Binding-site contacts:
Ligand atom O3 contacts residue HIS172 of chain 1.A at 3.3 Å.
Ligand atom C5 contacts residue MET49 of chain 1.A at 3.9 Å (hydrophobic).
Ligand atom C11 contacts residue ASN142 of chain 1.A at 3.6 Å.
Ligand atom C13 contacts residue GLU166 of chain 1.A at 3.5 Å.
Ligand atom C12 contacts residue GLU166 of chain 1.A at 3.8 Å.
Ligand atom C9 contacts residue ASN142 of chain 1.A at 3.6 Å.
Ligand atom C2 contacts residue MET165 of chain 1.A at 3.7 Å (hydrophobic).
Ligand atom O2 contacts residue ASN142 of chain 1.A at 3.2 Å.
Ligand atom O2 contacts residue CYS145 of chain 1.A at 3.8 Å.
Ligand atom C12 contacts residue LEU141 of chain 1.A at 3.7 Å (hydrophobic).
Ligand atom C12 contacts residue PHE140 of chain 1.A at 3.9 Å (hydrophobic).
Ligand atom C2 contacts residue ARG188 of chain 1.A at 3.6 Å.
Ligand atom C3 contacts residue MET49 of chain 1.A at 3.5 Å (hydrophobic).
Ligand atom C14 contacts residue SER144 of chain 1.A at 3.8 Å.
Ligand atom C12 contacts residue ASN142 of chain 1.A at 3.9 Å.
Ligand atom C5 contacts residue HIS41 of chain 1.A at 3.5 Å.
Ligand atom O3 contacts residue GLU166 of chain 1.A at 3.4 Å.
Ligand atom O3 contacts residue PHE140 of chain 1.A at 3.3 Å.
Ligand atom C3 contacts residue MET165 of chain 1.A at 3.5 Å (hydrophobic).
Ligand atom C14 contacts residue LEU141 of chain 1.A at 3.9 Å (hydrophobic).
Ligand atom C contacts residue GLU166 of chain 1.A at 3.9 Å.
Ligand atom C7 contacts residue HIS41 of chain 1.A at 3.5 Å.
Ligand atom C4 contacts residue MET49 of chain 1.A at 3.3 Å (hydrophobic).
Ligand atom C3 contacts residue ARG188 of chain 1.A at 3.6 Å.
Ligand atom C10 contacts residue LEU141 of chain 1.A at 3.8 Å (hydrophobic).
Ligand atom C14 contacts residue HIS163 of chain 1.A at 3.8 Å.
Ligand atom C9 contacts residue CYS145 of chain 1.A at 3.7 Å (hydrophobic).
Ligand atom C contacts residue GLN189 of chain 1.A at 3.8 Å.
Ligand atom O3 contacts residue HIS163 of chain 1.A at 2.7 Å (h-bond).
Ligand atom C13 contacts residue PHE140 of chain 1.A at 3.7 Å (hydrophobic).
Ligand atom N1 contacts residue GLU166 of chain 1.A at 3.0 Å (salt-bridge).
Ligand atom N1 contacts residue PHE140 of chain 1.A at 3.1 Å (h-bond).
Ligand atom C3 contacts residue ASP187 of chain 1.A at 3.7 Å.
Ligand atom C13 contacts residue HIS163 of chain 1.A at 3.6 Å.
Ligand atom C4 contacts residue HIS41 of chain 1.A at 3.7 Å.
Ligand atom C5 contacts residue HIS164 of chain 1.A at 3.7 Å.
Ligand atom N contacts residue CYS145 of chain 1.A at 3.6 Å.
Ligand atom C11 contacts residue LEU141 of chain 1.A at 3.7 Å (hydrophobic).
Ligand atom O2 contacts residue GLY143 of chain 1.A at 3.1 Å (h-bond).
Ligand atom C1 contacts residue MET165 of chain 1.A at 3.8 Å (hydrophobic).

Sequence of chain 2.A:
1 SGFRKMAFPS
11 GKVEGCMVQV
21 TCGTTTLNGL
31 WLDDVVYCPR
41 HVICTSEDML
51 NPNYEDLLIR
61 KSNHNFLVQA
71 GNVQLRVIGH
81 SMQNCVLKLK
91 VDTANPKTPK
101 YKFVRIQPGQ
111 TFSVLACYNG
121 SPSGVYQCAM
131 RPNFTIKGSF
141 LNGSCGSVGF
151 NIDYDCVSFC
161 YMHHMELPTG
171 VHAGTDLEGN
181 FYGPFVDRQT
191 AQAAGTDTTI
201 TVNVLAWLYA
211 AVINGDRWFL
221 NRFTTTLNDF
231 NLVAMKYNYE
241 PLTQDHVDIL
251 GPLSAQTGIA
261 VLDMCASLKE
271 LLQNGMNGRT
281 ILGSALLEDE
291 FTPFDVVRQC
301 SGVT

Sequence of chain 1.A:
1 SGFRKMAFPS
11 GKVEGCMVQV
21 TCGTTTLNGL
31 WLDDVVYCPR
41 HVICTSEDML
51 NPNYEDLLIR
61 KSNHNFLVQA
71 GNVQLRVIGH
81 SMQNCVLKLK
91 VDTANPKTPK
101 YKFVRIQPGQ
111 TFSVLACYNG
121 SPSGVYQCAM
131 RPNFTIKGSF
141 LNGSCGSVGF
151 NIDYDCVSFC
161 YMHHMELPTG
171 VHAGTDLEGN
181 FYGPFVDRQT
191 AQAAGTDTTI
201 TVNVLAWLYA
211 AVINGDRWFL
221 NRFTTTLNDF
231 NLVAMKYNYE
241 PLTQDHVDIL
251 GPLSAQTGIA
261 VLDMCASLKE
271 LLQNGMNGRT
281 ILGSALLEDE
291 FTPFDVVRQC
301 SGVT

A small-molecule ligand and the protein it binds are described below.
Small molecule (SMILES): COc1ccccc1OCCNC(=O)C1=CC=NC(=O)C1